Binding-site contacts:
Ligand atom O2 contacts residue HIS50 of chain 1.K at 3.0 Å.
Ligand atom C3 contacts residue THR104 of chain 1.K at 4.0 Å.
Ligand atom O2 contacts residue GLN53 of chain 1.K at 2.8 Å (h-bond).
Ligand atom C3 contacts residue ASN107 of chain 1.K at 3.9 Å.
Ligand atom C3 contacts residue GLN53 of chain 1.K at 3.7 Å.
Ligand atom C6 contacts residue VAL101 of chain 1.K at 3.6 Å (hydrophobic).
Ligand atom O4 contacts residue ASP100 of chain 1.K at 2.6 Å (salt-bridge).
Ligand atom C4 contacts residue ASP100 of chain 1.K at 3.4 Å.
Ligand atom O5 contacts residue TYR36 of chain 1.K at 3.4 Å.
Ligand atom C1 contacts residue TYR36 of chain 1.K at 4.0 Å (hydrophobic).
Ligand atom C5 contacts residue GLN53 of chain 1.K at 3.3 Å.
Ligand atom C2 contacts residue TYR36 of chain 1.K at 3.3 Å (hydrophobic).
Ligand atom O6 contacts residue HIS50 of chain 1.K at 2.8 Å (h-bond).
Ligand atom O3 contacts residue TYR36 of chain 1.K at 3.3 Å (h-bond).
Ligand atom O4 contacts residue TYR36 of chain 1.K at 2.9 Å (h-bond).
Ligand atom C6 contacts residue ASP100 of chain 1.K at 3.5 Å.
Ligand atom C5 contacts residue HIS50 of chain 1.K at 4.0 Å.
Ligand atom C4 contacts residue CA1 of chain 1.NB at 3.2 Å.
Ligand atom C4 contacts residue THR104 of chain 1.K at 3.5 Å.
Ligand atom C6 contacts residue PRO51 of chain 1.K at 3.8 Å (hydrophobic).
Ligand atom C4 contacts residue GLN53 of chain 1.K at 3.6 Å.
Ligand atom O2 contacts residue ASN107 of chain 1.K at 2.8 Å (h-bond).
Ligand atom C6 contacts residue HIS50 of chain 1.K at 3.5 Å.
Ligand atom O4 contacts residue THR104 of chain 1.K at 3.5 Å (h-bond).
Ligand atom O4 contacts residue CA1 of chain 1.NB at 2.4 Å.
Ligand atom C2 contacts residue GLN53 of chain 1.K at 3.6 Å.
Ligand atom C2 contacts residue ASN107 of chain 1.K at 3.7 Å.
Ligand atom O3 contacts residue THR104 of chain 1.K at 3.3 Å (h-bond).
Ligand atom C3 contacts residue TYR36 of chain 1.K at 3.7 Å (hydrophobic).
Ligand atom C4 contacts residue TYR36 of chain 1.K at 3.9 Å (hydrophobic).
Ligand atom C2 contacts residue CA1 of chain 1.NB at 3.8 Å.
Ligand atom O3 contacts residue CA1 of chain 1.NB at 2.4 Å.
Ligand atom O3 contacts residue ASN107 of chain 1.K at 2.9 Å (h-bond).
Ligand atom C3 contacts residue CA1 of chain 1.NB at 3.2 Å.
Ligand atom O6 contacts residue VAL101 of chain 1.K at 3.8 Å.
Ligand atom O4 contacts residue GLN53 of chain 1.K at 3.2 Å (h-bond).
Ligand atom O6 contacts residue GLN53 of chain 1.K at 2.9 Å (h-bond).
Ligand atom O2 contacts residue TYR36 of chain 1.K at 3.9 Å.
Ligand atom C6 contacts residue HIS50 of chain 1.K at 3.9 Å.
Ligand atom O5 contacts residue HIS50 of chain 1.K at 3.3 Å (h-bond).

Sequence of chain 1.K:
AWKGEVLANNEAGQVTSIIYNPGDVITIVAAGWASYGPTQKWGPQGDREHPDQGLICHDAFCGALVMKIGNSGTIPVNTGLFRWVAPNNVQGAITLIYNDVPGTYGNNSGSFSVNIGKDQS

A small-molecule ligand and the protein it binds are described below.
Small molecule (SMILES): OC[C@H]1O[C@H](O[C@H]2[C@@H](O)[C@@H](CO)O[C@@H](O[C@H]3[C@H](O)[C@@H](O)[C@H](O)O[C@@H]3CO)[C@@H]2O)[C@H](O)[C@@H](O)[C@H]1O